The small molecule below binds the protein below.
Small molecule (SMILES): CC(=O)N[C@@H]1[C@@H](O)[C@H](O)[C@@H](CO)O[C@H]1O

Binding-site contacts:
Ligand atom C1 contacts residue ASN19 of chain 1.B at 1.4 Å.
Ligand atom C5 contacts residue ASN19 of chain 1.B at 3.7 Å.
Ligand atom O7 contacts residue ASN19 of chain 1.B at 3.7 Å.
Ligand atom O6 contacts residue GLU22 of chain 1.B at 4.4 Å.
Ligand atom O5 contacts residue ASN19 of chain 1.B at 2.4 Å (h-bond).
Ligand atom C2 contacts residue ASN19 of chain 1.B at 2.5 Å.
Ligand atom C4 contacts residue ASN19 of chain 1.B at 4.2 Å.
Ligand atom O5 contacts residue GLU22 of chain 1.B at 3.8 Å.
Ligand atom C6 contacts residue GLU22 of chain 1.B at 4.0 Å.
Ligand atom C5 contacts residue GLU22 of chain 1.B at 4.5 Å.
Ligand atom C7 contacts residue ASN19 of chain 1.B at 3.5 Å.
Ligand atom N2 contacts residue ASN19 of chain 1.B at 2.9 Å (h-bond).
Ligand atom C3 contacts residue ASN19 of chain 1.B at 3.8 Å.

Sequence of chain 1.B:
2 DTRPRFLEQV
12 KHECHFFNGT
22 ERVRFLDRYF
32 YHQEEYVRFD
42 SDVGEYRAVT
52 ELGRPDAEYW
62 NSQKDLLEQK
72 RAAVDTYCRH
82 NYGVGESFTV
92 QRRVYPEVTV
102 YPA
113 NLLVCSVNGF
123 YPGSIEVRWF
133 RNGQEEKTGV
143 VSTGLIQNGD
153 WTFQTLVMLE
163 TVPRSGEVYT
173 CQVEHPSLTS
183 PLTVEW